This small molecule binds to this protein.
Small molecule (SMILES): CCOC(=O)c1ccc(OCCC2CCN(c3ccc(C)nn3)CC2)cc1

Binding-site contacts:
Ligand atom C11 contacts residue ILE110 of chain 31.B at 3.6 Å (hydrophobic).
Ligand atom O23 contacts residue PHE237 of chain 31.B at 3.8 Å.
Ligand atom C18 contacts residue TYR112 of chain 31.B at 3.7 Å (hydrophobic).
Ligand atom C19 contacts residue TYR205 of chain 31.B at 3.7 Å (hydrophobic).
Ligand atom C2 contacts residue TYR159 of chain 31.B at 3.5 Å (hydrophobic).
Ligand atom C3 contacts residue TYR159 of chain 31.B at 3.6 Å (hydrophobic).
Ligand atom N4 contacts residue LEU240 of chain 31.B at 3.6 Å.
Ligand atom C21 contacts residue TYR112 of chain 31.B at 3.3 Å (hydrophobic).
Ligand atom C4 contacts residue VAL196 of chain 31.B at 3.9 Å (hydrophobic).
Ligand atom C8 contacts residue VAL199 of chain 31.B at 3.7 Å (hydrophobic).
Ligand atom C10 contacts residue ILE110 of chain 31.B at 3.5 Å (hydrophobic).
Ligand atom C11 contacts residue LEU134 of chain 31.B at 3.8 Å (hydrophobic).
Ligand atom N3 contacts residue TYR159 of chain 31.B at 3.9 Å.
Ligand atom O14 contacts residue MET132 of chain 31.B at 3.4 Å.
Ligand atom C20 contacts residue TYR205 of chain 31.B at 3.5 Å (hydrophobic).
Ligand atom C18 contacts residue PHE237 of chain 31.B at 3.6 Å (hydrophobic).
Ligand atom N3 contacts residue ILE194 of chain 31.B at 3.6 Å.
Ligand atom C7 contacts residue VAL196 of chain 31.B at 3.6 Å (hydrophobic).
Ligand atom C4 contacts residue TYR159 of chain 31.B at 3.5 Å (hydrophobic).
Ligand atom C13 contacts residue VAL199 of chain 31.B at 3.7 Å (hydrophobic).
Ligand atom C17 contacts residue PHE237 of chain 31.B at 3.7 Å (hydrophobic).
Ligand atom C12 contacts residue PHE237 of chain 31.B at 3.5 Å (hydrophobic).
Ligand atom C8 contacts residue VAL196 of chain 31.B at 3.6 Å (hydrophobic).
Ligand atom N6 contacts residue VAL196 of chain 31.B at 3.9 Å.
Ligand atom C13 contacts residue MET132 of chain 31.B at 3.8 Å (hydrophobic).
Ligand atom N3 contacts residue LEU240 of chain 31.B at 3.5 Å.
Ligand atom C5 contacts residue VAL196 of chain 31.B at 3.8 Å (hydrophobic).
Ligand atom C1 contacts residue PRO181 of chain 31.B at 3.7 Å (hydrophobic).
Ligand atom C3 contacts residue ALA24 of chain 31.D at 3.5 Å (hydrophobic).
Ligand atom C25 contacts residue ASP236 of chain 31.B at 3.5 Å.
Ligand atom C7 contacts residue TYR159 of chain 31.B at 3.7 Å (hydrophobic).
Ligand atom N4 contacts residue LEU134 of chain 31.B at 3.7 Å.
Ligand atom C2 contacts residue ILE194 of chain 31.B at 3.5 Å (hydrophobic).
Ligand atom C21 contacts residue PHE237 of chain 31.B at 3.7 Å (hydrophobic).
Ligand atom C25 contacts residue SER206 of chain 31.B at 3.8 Å.
Ligand atom C17 contacts residue TYR112 of chain 31.B at 3.8 Å (hydrophobic).
Ligand atom O22 contacts residue TYR112 of chain 31.B at 3.5 Å.
Ligand atom O23 contacts residue TYR112 of chain 31.B at 3.5 Å.
Ligand atom C10 contacts residue MET132 of chain 31.B at 3.3 Å (hydrophobic).
Ligand atom O22 contacts residue TYR205 of chain 31.B at 3.8 Å.

Sequence of chain 31.D:
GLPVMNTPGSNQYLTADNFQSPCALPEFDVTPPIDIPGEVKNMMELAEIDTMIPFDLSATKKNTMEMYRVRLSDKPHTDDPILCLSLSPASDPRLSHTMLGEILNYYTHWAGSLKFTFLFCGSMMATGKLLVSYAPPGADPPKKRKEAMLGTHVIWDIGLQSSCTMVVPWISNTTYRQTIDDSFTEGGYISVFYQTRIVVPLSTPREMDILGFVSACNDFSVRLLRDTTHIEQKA

Sequence of chain 31.B:
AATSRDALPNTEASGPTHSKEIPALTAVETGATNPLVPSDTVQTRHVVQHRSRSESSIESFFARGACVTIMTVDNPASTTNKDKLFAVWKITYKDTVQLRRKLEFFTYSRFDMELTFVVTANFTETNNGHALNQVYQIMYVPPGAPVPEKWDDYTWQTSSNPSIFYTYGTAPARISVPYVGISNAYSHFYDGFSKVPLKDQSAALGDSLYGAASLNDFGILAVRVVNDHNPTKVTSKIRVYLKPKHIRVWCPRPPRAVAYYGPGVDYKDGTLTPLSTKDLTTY